This small molecule binds to this protein.
Small molecule (SMILES): CC(=O)N[C@H]1[C@H](O[C@H]2[C@H](O)[C@@H](NC(C)=O)CO[C@@H]2CO)O[C@H](CO)[C@@H](O)[C@@H]1O

Sequence of chain 1.A:
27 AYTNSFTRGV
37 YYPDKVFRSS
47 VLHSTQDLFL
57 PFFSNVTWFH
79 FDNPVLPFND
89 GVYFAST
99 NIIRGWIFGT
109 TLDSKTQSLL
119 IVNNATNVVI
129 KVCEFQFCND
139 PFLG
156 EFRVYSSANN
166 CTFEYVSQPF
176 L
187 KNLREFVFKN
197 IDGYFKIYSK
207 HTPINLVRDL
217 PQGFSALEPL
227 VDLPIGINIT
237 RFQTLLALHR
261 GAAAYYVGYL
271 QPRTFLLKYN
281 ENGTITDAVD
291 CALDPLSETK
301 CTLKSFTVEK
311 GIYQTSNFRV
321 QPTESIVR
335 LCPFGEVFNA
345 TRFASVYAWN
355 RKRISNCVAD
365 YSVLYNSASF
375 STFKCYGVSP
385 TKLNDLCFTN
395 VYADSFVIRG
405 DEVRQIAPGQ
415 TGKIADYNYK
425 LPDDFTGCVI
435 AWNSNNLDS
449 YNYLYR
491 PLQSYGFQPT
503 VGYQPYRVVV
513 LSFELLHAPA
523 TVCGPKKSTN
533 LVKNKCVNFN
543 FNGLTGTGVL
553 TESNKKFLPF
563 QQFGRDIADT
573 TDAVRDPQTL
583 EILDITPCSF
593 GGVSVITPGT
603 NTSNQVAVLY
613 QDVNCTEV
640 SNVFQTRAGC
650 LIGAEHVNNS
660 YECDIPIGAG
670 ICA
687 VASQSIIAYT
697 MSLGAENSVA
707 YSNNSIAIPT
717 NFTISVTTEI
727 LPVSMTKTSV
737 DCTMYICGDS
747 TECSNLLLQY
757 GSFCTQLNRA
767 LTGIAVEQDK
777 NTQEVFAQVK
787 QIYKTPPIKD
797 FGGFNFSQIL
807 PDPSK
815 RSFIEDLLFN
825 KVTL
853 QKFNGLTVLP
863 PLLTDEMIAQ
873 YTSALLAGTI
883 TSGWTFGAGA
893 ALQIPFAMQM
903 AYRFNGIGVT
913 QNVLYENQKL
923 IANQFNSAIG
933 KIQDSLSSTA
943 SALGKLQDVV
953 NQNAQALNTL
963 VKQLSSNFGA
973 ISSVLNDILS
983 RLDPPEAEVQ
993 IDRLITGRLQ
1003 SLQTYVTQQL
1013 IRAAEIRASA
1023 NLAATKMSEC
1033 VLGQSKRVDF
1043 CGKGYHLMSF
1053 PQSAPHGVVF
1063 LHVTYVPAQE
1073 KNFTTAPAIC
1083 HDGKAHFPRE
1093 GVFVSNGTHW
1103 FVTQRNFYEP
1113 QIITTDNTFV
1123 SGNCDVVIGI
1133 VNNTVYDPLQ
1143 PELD

Binding-site contacts:
Ligand atom C8 contacts residue ASN1098 of chain 1.A at 3.5 Å.
Ligand atom C3 contacts residue HIS1101 of chain 1.A at 4.3 Å.
Ligand atom C5 contacts residue PHE1103 of chain 1.A at 3.5 Å (hydrophobic).
Ligand atom O5 contacts residue PHE1103 of chain 1.A at 3.6 Å.
Ligand atom C4 contacts residue ASN1098 of chain 1.A at 4.2 Å.
Ligand atom C8 contacts residue THR1100 of chain 1.A at 4.1 Å.
Ligand atom O6 contacts residue PHE1103 of chain 1.A at 3.6 Å.
Ligand atom C7 contacts residue THR1100 of chain 1.A at 4.5 Å.
Ligand atom C5 contacts residue ASN1098 of chain 1.A at 3.7 Å.
Ligand atom O5 contacts residue HIS1101 of chain 1.A at 4.3 Å.
Ligand atom O7 contacts residue ASN1098 of chain 1.A at 3.5 Å (h-bond).
Ligand atom N2 contacts residue ASN1098 of chain 1.A at 2.9 Å (h-bond).
Ligand atom C5 contacts residue HIS1101 of chain 1.A at 4.0 Å.
Ligand atom C3 contacts residue ASN1098 of chain 1.A at 3.8 Å.
Ligand atom C6 contacts residue PHE1103 of chain 1.A at 3.0 Å (hydrophobic).
Ligand atom C1 contacts residue HIS1101 of chain 1.A at 4.0 Å.
Ligand atom N2 contacts residue THR1100 of chain 1.A at 3.7 Å.
Ligand atom C2 contacts residue ASN1098 of chain 1.A at 2.5 Å.
Ligand atom O5 contacts residue ASN1098 of chain 1.A at 2.4 Å (h-bond).
Ligand atom C1 contacts residue PHE1103 of chain 1.A at 4.3 Å (hydrophobic).
Ligand atom C1 contacts residue ASN1098 of chain 1.A at 1.4 Å.
Ligand atom C7 contacts residue ASN1098 of chain 1.A at 3.3 Å.